This protein binds this small molecule.
Small molecule (SMILES): CC(=O)N[C@@H]1[C@@H](O)[C@H](O)[C@@H](CO)O[C@H]1O

Binding-site contacts:
Ligand atom C2 contacts residue ASN67 of chain 50.A at 2.5 Å.
Ligand atom C8 contacts residue MET118 of chain 50.A at 4.3 Å (hydrophobic).
Ligand atom C7 contacts residue ASN67 of chain 50.A at 3.7 Å.
Ligand atom C4 contacts residue ASN67 of chain 50.A at 4.2 Å.
Ligand atom C5 contacts residue ASN67 of chain 50.A at 3.7 Å.
Ligand atom C8 contacts residue PHE90 of chain 50.A at 3.9 Å (hydrophobic).
Ligand atom O5 contacts residue ASN67 of chain 50.A at 2.4 Å (h-bond).
Ligand atom O7 contacts residue ASN67 of chain 50.A at 4.1 Å.
Ligand atom C3 contacts residue ASN67 of chain 50.A at 3.8 Å.
Ligand atom C1 contacts residue ASN67 of chain 50.A at 1.4 Å.
Ligand atom C8 contacts residue ASN67 of chain 50.A at 4.2 Å.
Ligand atom N2 contacts residue ASN67 of chain 50.A at 2.9 Å (h-bond).

Sequence of chain 50.A:
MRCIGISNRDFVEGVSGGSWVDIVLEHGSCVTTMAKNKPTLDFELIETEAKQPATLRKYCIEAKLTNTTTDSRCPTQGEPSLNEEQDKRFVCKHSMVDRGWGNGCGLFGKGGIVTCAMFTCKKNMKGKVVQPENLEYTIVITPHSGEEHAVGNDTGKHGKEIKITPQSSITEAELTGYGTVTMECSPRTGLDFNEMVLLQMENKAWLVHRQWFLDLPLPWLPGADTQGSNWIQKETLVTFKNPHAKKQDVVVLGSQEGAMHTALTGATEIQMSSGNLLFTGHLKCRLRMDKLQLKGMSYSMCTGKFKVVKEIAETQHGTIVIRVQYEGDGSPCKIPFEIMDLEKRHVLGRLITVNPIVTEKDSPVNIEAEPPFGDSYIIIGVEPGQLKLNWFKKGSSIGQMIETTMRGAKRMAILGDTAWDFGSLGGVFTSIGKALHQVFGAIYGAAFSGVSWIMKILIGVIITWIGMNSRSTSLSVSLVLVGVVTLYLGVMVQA